Binding-site contacts:
Ligand atom C5 contacts residue HIS84 of chain 1.A at 3.7 Å.
Ligand atom C5 contacts residue GLU39 of chain 1.A at 3.7 Å.
Ligand atom O8 contacts residue SER112 of chain 1.A at 3.5 Å.
Ligand atom C1 contacts residue SER114 of chain 1.A at 3.6 Å.
Ligand atom C5 contacts residue ILE268 of chain 1.A at 3.9 Å (hydrophobic).
Ligand atom C4 contacts residue ILE268 of chain 1.A at 4.1 Å (hydrophobic).
Ligand atom C1 contacts residue SER112 of chain 1.A at 3.4 Å.
Ligand atom O8 contacts residue GLY279 of chain 1.A at 3.3 Å (h-bond).
Ligand atom N6 contacts residue SER114 of chain 1.A at 3.0 Å (h-bond).
Ligand atom C1 contacts residue GLY113 of chain 1.A at 3.1 Å.
Ligand atom O7 contacts residue THR278 of chain 1.A at 3.4 Å.
Ligand atom C5 contacts residue ASP274 of chain 1.A at 3.6 Å.
Ligand atom N6 contacts residue SER112 of chain 1.A at 3.6 Å (h-bond).
Ligand atom C3 contacts residue GLU104 of chain 1.A at 4.0 Å.
Ligand atom O7 contacts residue SER114 of chain 1.A at 2.8 Å (h-bond).
Ligand atom C1 contacts residue GLY279 of chain 1.A at 3.3 Å.
Ligand atom C2 contacts residue SER114 of chain 1.A at 3.8 Å.
Ligand atom C3 contacts residue SER112 of chain 1.A at 3.3 Å.
Ligand atom O7 contacts residue ASP274 of chain 1.A at 4.0 Å.
Ligand atom C4 contacts residue PHE246 of chain 1.A at 3.8 Å (hydrophobic).
Ligand atom O8 contacts residue GLY113 of chain 1.A at 2.8 Å (h-bond).
Ligand atom O7 contacts residue GLY113 of chain 1.A at 3.2 Å (h-bond).
Ligand atom C2 contacts residue ASP274 of chain 1.A at 3.7 Å.
Ligand atom C1 contacts residue THR278 of chain 1.A at 3.6 Å.
Ligand atom O7 contacts residue SER112 of chain 1.A at 4.0 Å.
Ligand atom C5 contacts residue SER112 of chain 1.A at 4.0 Å.
Ligand atom C3 contacts residue PHE246 of chain 1.A at 3.9 Å (hydrophobic).
Ligand atom O8 contacts residue THR278 of chain 1.A at 3.7 Å.
Ligand atom C4 contacts residue SER112 of chain 1.A at 3.8 Å.
Ligand atom C2 contacts residue SER112 of chain 1.A at 3.1 Å.
Ligand atom O8 contacts residue THR280 of chain 1.A at 2.8 Å (h-bond).
Ligand atom C4 contacts residue GLU104 of chain 1.A at 3.7 Å.
Ligand atom O7 contacts residue GLY279 of chain 1.A at 2.7 Å (h-bond).
Ligand atom C2 contacts residue THR278 of chain 1.A at 3.7 Å.
Ligand atom C1 contacts residue THR280 of chain 1.A at 3.9 Å.
Ligand atom O7 contacts residue SER276 of chain 1.A at 3.9 Å.
Ligand atom C3 contacts residue THR278 of chain 1.A at 4.0 Å.
Ligand atom C5 contacts residue SER114 of chain 1.A at 3.9 Å.
Ligand atom O7 contacts residue THR280 of chain 1.A at 4.1 Å.
Ligand atom N6 contacts residue ASP274 of chain 1.A at 3.0 Å (salt-bridge).

This protein binds this small molecule.
Small molecule (SMILES): O=C([O-])c1ccc[nH]1

Sequence of chain 1.A:
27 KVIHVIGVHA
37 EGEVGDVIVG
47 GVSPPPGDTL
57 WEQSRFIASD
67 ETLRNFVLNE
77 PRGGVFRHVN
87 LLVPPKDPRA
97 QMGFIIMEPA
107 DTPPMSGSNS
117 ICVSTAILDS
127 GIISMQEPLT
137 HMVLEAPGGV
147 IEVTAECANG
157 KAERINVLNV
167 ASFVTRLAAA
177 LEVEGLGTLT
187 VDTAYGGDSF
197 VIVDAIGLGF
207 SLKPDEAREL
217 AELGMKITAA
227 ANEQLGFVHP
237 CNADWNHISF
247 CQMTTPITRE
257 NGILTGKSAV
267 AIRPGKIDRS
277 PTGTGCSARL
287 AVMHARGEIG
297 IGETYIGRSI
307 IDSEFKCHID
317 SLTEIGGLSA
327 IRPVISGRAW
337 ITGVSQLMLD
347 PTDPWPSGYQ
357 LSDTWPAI